Binding-site contacts:
Ligand atom C2 contacts residue PRO296 of chain 2.A at 3.6 Å (hydrophobic).
Ligand atom O3P contacts residue THR182 of chain 2.A at 2.6 Å (h-bond).
Ligand atom C2A contacts residue SER297 of chain 2.A at 3.3 Å.
Ligand atom O1P contacts residue THR185 of chain 2.A at 2.8 Å (h-bond).
Ligand atom O2P contacts residue GLY183 of chain 2.A at 3.1 Å (h-bond).
Ligand atom P contacts residue GLY181 of chain 2.A at 3.7 Å.
Ligand atom O3 contacts residue ASN77 of chain 2.A at 2.9 Å (h-bond).
Ligand atom O1 contacts residue THR78 of chain 2.A at 3.0 Å (h-bond).
Ligand atom C2 contacts residue SER269 of chain 2.A at 3.6 Å.
Ligand atom O2P contacts residue ILE180 of chain 2.A at 3.4 Å.
Ligand atom C contacts residue ASN77 of chain 2.A at 3.7 Å.
Ligand atom C contacts residue THR74 of chain 2.A at 3.7 Å.
Ligand atom P contacts residue THR182 of chain 2.A at 3.5 Å.
Ligand atom O3P contacts residue GLY181 of chain 2.A at 3.6 Å.
Ligand atom C5A contacts residue GLY181 of chain 2.A at 3.6 Å.
Ligand atom O2 contacts residue ASN77 of chain 2.A at 2.8 Å (h-bond).
Ligand atom O2P contacts residue GLY181 of chain 2.A at 2.3 Å (h-bond).
Ligand atom CA contacts residue THR78 of chain 2.A at 3.3 Å.
Ligand atom C2A contacts residue TYR302 of chain 2.A at 3.2 Å (hydrophobic).
Ligand atom C contacts residue GLN147 of chain 2.A at 3.7 Å.
Ligand atom O2P contacts residue GLY179 of chain 2.A at 3.3 Å (h-bond).
Ligand atom C5 contacts residue GLY225 of chain 2.A at 3.0 Å.
Ligand atom SD contacts residue GLY225 of chain 2.A at 3.5 Å (h-bond).
Ligand atom C4 contacts residue GLY225 of chain 2.A at 3.7 Å.
Ligand atom O2 contacts residue THR78 of chain 2.A at 3.5 Å (h-bond).
Ligand atom O1 contacts residue THR74 of chain 2.A at 2.8 Å (h-bond).
Ligand atom O3P contacts residue GLY183 of chain 2.A at 3.6 Å.
Ligand atom N1 contacts residue SER269 of chain 2.A at 3.1 Å (h-bond).
Ligand atom C contacts residue THR78 of chain 2.A at 3.3 Å.
Ligand atom C5A contacts residue GLY225 of chain 2.A at 3.2 Å.
Ligand atom C2A contacts residue SER269 of chain 2.A at 3.3 Å.
Ligand atom O2 contacts residue GLY76 of chain 2.A at 2.8 Å.
Ligand atom O1 contacts residue GLN147 of chain 2.A at 2.6 Å (h-bond).
Ligand atom C6 contacts residue ILE226 of chain 2.A at 3.5 Å (hydrophobic).
Ligand atom N1 contacts residue PRO296 of chain 2.A at 3.2 Å.
Ligand atom CA contacts residue GLN147 of chain 2.A at 3.5 Å.
Ligand atom C6 contacts residue GLY225 of chain 2.A at 3.1 Å.
Ligand atom C2A contacts residue ASN77 of chain 2.A at 3.7 Å.
Ligand atom O2P contacts residue THR182 of chain 2.A at 3.1 Å (h-bond).
Ligand atom O1P contacts residue GLY184 of chain 2.A at 3.6 Å.

The protein below binds the small molecule below.
Small molecule (SMILES): CSCC[C@H](N=Cc1c(COP(=O)(O)O)cnc(C)c1O)C(=O)O

Sequence of chain 2.A:
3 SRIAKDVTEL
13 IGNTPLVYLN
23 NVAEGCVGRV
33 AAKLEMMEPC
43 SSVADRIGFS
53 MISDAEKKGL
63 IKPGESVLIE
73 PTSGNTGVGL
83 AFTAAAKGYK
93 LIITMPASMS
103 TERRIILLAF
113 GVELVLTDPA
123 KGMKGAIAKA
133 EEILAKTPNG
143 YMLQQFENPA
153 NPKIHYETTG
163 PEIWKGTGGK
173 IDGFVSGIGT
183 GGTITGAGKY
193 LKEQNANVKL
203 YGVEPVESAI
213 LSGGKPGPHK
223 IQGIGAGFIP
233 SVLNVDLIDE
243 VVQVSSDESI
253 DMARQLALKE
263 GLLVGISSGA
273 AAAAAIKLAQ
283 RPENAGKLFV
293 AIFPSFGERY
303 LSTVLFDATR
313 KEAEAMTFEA